Sequence of chain 1.A:
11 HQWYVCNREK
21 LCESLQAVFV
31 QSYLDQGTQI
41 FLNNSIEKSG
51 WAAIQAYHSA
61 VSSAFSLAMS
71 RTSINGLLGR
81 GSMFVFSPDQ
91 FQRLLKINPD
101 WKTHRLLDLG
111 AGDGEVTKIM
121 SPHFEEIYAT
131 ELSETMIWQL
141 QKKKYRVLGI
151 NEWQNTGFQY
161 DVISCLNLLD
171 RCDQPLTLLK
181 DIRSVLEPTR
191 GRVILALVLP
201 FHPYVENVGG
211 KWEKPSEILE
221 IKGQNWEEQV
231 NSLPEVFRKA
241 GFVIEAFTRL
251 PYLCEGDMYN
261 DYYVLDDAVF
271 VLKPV

A protein and the small-molecule ligand that binds it are described below.
Small molecule (SMILES): C[C@H](NC(=O)[C@H](Cc1cnc[nH]1)NC(=O)CNC(=O)[C@@H](N)CCC(N)=O)C(=O)N[C@@H](Cc1cnc[nH]1)C(=O)NCC(=O)N[C@H](C=O)CC1=NC=NC1

Binding-site contacts:
Ligand atom CE1 contacts residue MET83 of chain 1.A at 3.6 Å (hydrophobic).
Ligand atom C contacts residue ARG171 of chain 1.A at 3.7 Å.
Ligand atom O contacts residue ASP257 of chain 1.A at 3.5 Å (salt-bridge).
Ligand atom CA contacts residue ASP257 of chain 1.A at 3.4 Å.
Ligand atom CG contacts residue ARG171 of chain 1.A at 3.7 Å.
Ligand atom CA contacts residue TYR204 of chain 1.A at 3.6 Å (hydrophobic).
Ligand atom NE2 contacts residue TYR252 of chain 1.A at 3.4 Å (h-bond).
Ligand atom CE1 contacts residue ASP170 of chain 1.A at 3.2 Å.
Ligand atom NE2 contacts residue SER62 of chain 1.A at 3.7 Å.
Ligand atom CA contacts residue TYR263 of chain 1.A at 3.5 Å (hydrophobic).
Ligand atom C contacts residue ASP257 of chain 1.A at 3.4 Å.
Ligand atom N contacts residue ASP257 of chain 1.A at 3.2 Å (salt-bridge).
Ligand atom CG contacts residue TYR252 of chain 1.A at 3.5 Å (hydrophobic).
Ligand atom NE2 contacts residue ARG171 of chain 1.A at 3.3 Å (salt-bridge).
Ligand atom ND1 contacts residue SAH1 of chain 1.E at 3.5 Å (h-bond).
Ligand atom CD2 contacts residue LEU265 of chain 1.A at 3.3 Å (hydrophobic).
Ligand atom NE2 contacts residue ARG71 of chain 1.A at 3.5 Å (salt-bridge).
Ligand atom CB contacts residue LEU265 of chain 1.A at 3.7 Å (hydrophobic).
Ligand atom CD2 contacts residue VAL198 of chain 1.A at 3.7 Å (hydrophobic).
Ligand atom NE2 contacts residue LEU265 of chain 1.A at 3.5 Å.
Ligand atom NE2 contacts residue ASP170 of chain 1.A at 2.4 Å (salt-bridge).
Ligand atom O contacts residue TYR263 of chain 1.A at 3.2 Å (h-bond).
Ligand atom N contacts residue TYR204 of chain 1.A at 2.9 Å (h-bond).
Ligand atom CE1 contacts residue ARG171 of chain 1.A at 3.4 Å.
Ligand atom CG contacts residue LEU265 of chain 1.A at 3.5 Å (hydrophobic).
Ligand atom CD2 contacts residue TYR263 of chain 1.A at 3.6 Å (hydrophobic).
Ligand atom CD2 contacts residue ASP170 of chain 1.A at 3.4 Å.
Ligand atom CB contacts residue ASP257 of chain 1.A at 3.3 Å.
Ligand atom N contacts residue CYS254 of chain 1.A at 3.7 Å.
Ligand atom NE2 contacts residue CYS254 of chain 1.A at 3.6 Å.
Ligand atom CD2 contacts residue ARG171 of chain 1.A at 3.1 Å.
Ligand atom CB contacts residue CYS254 of chain 1.A at 3.5 Å (hydrophobic).
Ligand atom O contacts residue ARG171 of chain 1.A at 2.6 Å (salt-bridge).
Ligand atom CE1 contacts residue CYS254 of chain 1.A at 3.7 Å (hydrophobic).
Ligand atom O contacts residue ARG171 of chain 1.A at 3.6 Å.
Ligand atom C contacts residue TYR204 of chain 1.A at 3.0 Å (hydrophobic).
Ligand atom OE1 contacts residue ARG71 of chain 1.A at 3.4 Å (salt-bridge).
Ligand atom CB contacts residue TYR252 of chain 1.A at 3.5 Å (hydrophobic).
Ligand atom CE1 contacts residue ASN167 of chain 1.A at 3.1 Å.
Ligand atom CA contacts residue TYR204 of chain 1.A at 3.1 Å (hydrophobic).